A small-molecule ligand and the protein it binds are described below.
Small molecule (SMILES): CC(=O)N[C@@H]1[C@@H](O)[C@H](O)[C@@H](CO)O[C@H]1O

Binding-site contacts:
Ligand atom O5 contacts residue ASN282 of chain 1.C at 2.4 Å (h-bond).
Ligand atom C8 contacts residue ASN282 of chain 1.C at 4.3 Å.
Ligand atom C8 contacts residue ASN280 of chain 1.C at 4.0 Å.
Ligand atom N2 contacts residue ASN282 of chain 1.C at 2.9 Å (h-bond).
Ligand atom C7 contacts residue ASN280 of chain 1.C at 4.1 Å.
Ligand atom C2 contacts residue ASN282 of chain 1.C at 2.5 Å.
Ligand atom C3 contacts residue ASN282 of chain 1.C at 3.8 Å.
Ligand atom C4 contacts residue ASN282 of chain 1.C at 4.2 Å.
Ligand atom C1 contacts residue ASN282 of chain 1.C at 1.4 Å.
Ligand atom C8 contacts residue GLU281 of chain 1.C at 4.0 Å.
Ligand atom O7 contacts residue ASN280 of chain 1.C at 3.4 Å (h-bond).
Ligand atom C5 contacts residue ASN282 of chain 1.C at 3.7 Å.
Ligand atom O7 contacts residue ASN282 of chain 1.C at 3.0 Å (h-bond).
Ligand atom C7 contacts residue ASN282 of chain 1.C at 3.1 Å.

Sequence of chain 1.C:
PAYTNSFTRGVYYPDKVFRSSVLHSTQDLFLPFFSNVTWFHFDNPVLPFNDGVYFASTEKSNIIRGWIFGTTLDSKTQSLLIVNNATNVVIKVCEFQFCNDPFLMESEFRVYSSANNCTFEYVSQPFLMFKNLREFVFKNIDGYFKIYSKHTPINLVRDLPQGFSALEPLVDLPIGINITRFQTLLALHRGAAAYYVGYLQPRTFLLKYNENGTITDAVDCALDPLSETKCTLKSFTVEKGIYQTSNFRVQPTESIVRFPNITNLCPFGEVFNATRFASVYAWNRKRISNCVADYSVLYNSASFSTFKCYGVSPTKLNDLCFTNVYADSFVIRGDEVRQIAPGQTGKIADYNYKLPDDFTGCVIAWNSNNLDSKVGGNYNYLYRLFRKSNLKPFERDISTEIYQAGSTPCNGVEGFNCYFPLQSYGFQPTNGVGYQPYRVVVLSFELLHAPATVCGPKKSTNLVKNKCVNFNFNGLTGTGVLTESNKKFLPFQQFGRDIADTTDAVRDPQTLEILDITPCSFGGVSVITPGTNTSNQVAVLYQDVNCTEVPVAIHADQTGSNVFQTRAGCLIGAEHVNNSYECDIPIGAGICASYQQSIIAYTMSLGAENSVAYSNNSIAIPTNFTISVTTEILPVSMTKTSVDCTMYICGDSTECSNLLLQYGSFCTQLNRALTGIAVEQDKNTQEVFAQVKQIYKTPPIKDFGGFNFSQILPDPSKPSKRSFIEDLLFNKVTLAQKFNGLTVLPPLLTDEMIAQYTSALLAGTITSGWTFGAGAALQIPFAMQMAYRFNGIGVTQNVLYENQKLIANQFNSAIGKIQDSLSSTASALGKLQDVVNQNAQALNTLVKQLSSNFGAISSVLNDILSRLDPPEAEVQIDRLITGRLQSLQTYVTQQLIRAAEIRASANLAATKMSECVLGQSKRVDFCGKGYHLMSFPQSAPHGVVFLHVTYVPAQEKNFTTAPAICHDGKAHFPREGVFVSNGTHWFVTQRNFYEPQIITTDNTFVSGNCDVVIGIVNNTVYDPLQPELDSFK